A protein and the small-molecule ligand that binds it are described below.
Small molecule (SMILES): CC(=O)O[C@H]1C(=O)[C@@]2(C)[C@H]([C@H](OC(=O)c3ccccc3)[C@]3(O)C[C@H](OC(=O)[C@H](O)[C@@H](NC(=O)c4ccccc4)c4ccccc4)C(C)=C1C3(C)C)[C@]1(OC(C)=O)CO[C@@H]1C[C@@H]2O

Binding-site contacts:
Ligand atom O06 contacts residue PRO272 of chain 1.B at 3.4 Å (h-bond).
Ligand atom O08 contacts residue ARG276 of chain 1.B at 3.8 Å.
Ligand atom C40 contacts residue ARG318 of chain 1.B at 3.5 Å.
Ligand atom C34 contacts residue GLU22 of chain 1.B at 3.9 Å.
Ligand atom C41 contacts residue VAL23 of chain 1.B at 3.8 Å (hydrophobic).
Ligand atom C16 contacts residue LEU361 of chain 1.B at 3.5 Å (hydrophobic).
Ligand atom C08 contacts residue LEU215 of chain 1.B at 3.6 Å (hydrophobic).
Ligand atom C42 contacts residue VAL23 of chain 1.B at 3.9 Å (hydrophobic).
Ligand atom O10 contacts residue GLY360 of chain 1.B at 3.0 Å (h-bond).
Ligand atom C06 contacts residue ASP224 of chain 1.B at 3.9 Å.
Ligand atom C15 contacts residue PRO272 of chain 1.B at 3.5 Å (hydrophobic).
Ligand atom C44 contacts residue GLY360 of chain 1.B at 3.6 Å.
Ligand atom C39 contacts residue ALA231 of chain 1.B at 3.9 Å (hydrophobic).
Ligand atom C41 contacts residue GLU27 of chain 1.B at 4.0 Å.
Ligand atom O14 contacts residue HIS227 of chain 1.B at 3.1 Å (h-bond).
Ligand atom C14 contacts residue THR274 of chain 1.B at 3.9 Å.
Ligand atom O06 contacts residue LEU273 of chain 1.B at 3.9 Å.
Ligand atom O05 contacts residue PRO272 of chain 1.B at 3.8 Å.
Ligand atom O05 contacts residue PHE270 of chain 1.B at 3.3 Å.
Ligand atom C30 contacts residue HIS227 of chain 1.B at 3.5 Å.
Ligand atom C17 contacts residue THR274 of chain 1.B at 3.8 Å.
Ligand atom C40 contacts residue SER234 of chain 1.B at 3.3 Å.
Ligand atom C06 contacts residue HIS227 of chain 1.B at 3.9 Å.
Ligand atom C07 contacts residue LEU215 of chain 1.B at 3.7 Å (hydrophobic).
Ligand atom C07 contacts residue ASP224 of chain 1.B at 3.8 Å.
Ligand atom C32 contacts residue HIS227 of chain 1.B at 3.4 Å.
Ligand atom C13 contacts residue HIS227 of chain 1.B at 3.9 Å.
Ligand atom C32 contacts residue VAL23 of chain 1.B at 3.8 Å (hydrophobic).
Ligand atom C13 contacts residue PHE270 of chain 1.B at 3.9 Å (hydrophobic).
Ligand atom C09 contacts residue LEU215 of chain 1.B at 3.8 Å (hydrophobic).
Ligand atom C39 contacts residue ARG318 of chain 1.B at 3.9 Å.
Ligand atom C06 contacts residue LEU228 of chain 1.B at 3.9 Å (hydrophobic).
Ligand atom O06 contacts residue THR274 of chain 1.B at 3.4 Å (h-bond).
Ligand atom C31 contacts residue HIS227 of chain 1.B at 3.8 Å.
Ligand atom O05 contacts residue LEU361 of chain 1.B at 3.9 Å.
Ligand atom O13 contacts residue ARG359 of chain 1.B at 3.4 Å.
Ligand atom O07 contacts residue THR274 of chain 1.B at 2.6 Å (h-bond).
Ligand atom C47 contacts residue ARG276 of chain 1.B at 3.8 Å.
Ligand atom C05 contacts residue HIS227 of chain 1.B at 3.8 Å.
Ligand atom C39 contacts residue SER234 of chain 1.B at 3.6 Å.

Sequence of chain 1.B:
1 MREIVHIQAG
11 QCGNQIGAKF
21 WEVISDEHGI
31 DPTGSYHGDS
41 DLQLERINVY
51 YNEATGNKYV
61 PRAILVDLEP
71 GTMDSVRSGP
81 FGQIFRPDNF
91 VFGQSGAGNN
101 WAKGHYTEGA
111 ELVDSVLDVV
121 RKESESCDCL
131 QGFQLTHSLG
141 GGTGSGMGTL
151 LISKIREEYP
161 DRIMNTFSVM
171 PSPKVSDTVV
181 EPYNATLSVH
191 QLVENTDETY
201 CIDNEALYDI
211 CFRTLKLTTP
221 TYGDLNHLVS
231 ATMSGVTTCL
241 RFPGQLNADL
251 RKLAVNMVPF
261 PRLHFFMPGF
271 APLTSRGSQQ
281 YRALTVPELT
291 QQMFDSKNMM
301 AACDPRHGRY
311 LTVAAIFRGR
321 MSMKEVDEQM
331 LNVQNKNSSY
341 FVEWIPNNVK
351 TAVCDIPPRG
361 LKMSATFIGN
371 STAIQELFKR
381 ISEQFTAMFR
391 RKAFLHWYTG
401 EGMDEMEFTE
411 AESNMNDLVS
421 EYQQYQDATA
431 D